Binding-site contacts:
Ligand atom C2 contacts residue GLY219 of chain 1.A at 3.0 Å.
Ligand atom C11 contacts residue CYS194 of chain 1.A at 3.7 Å (hydrophobic).
Ligand atom C6 contacts residue SER217 of chain 1.A at 3.5 Å.
Ligand atom C12 contacts residue SER193 of chain 1.A at 3.5 Å.
Ligand atom C9 contacts residue GLN195 of chain 1.A at 3.7 Å.
Ligand atom C2 contacts residue ARG220 of chain 1.A at 3.8 Å.
Ligand atom C13 contacts residue SER193 of chain 1.A at 3.1 Å.
Ligand atom O2 contacts residue GLY219 of chain 1.A at 3.1 Å (h-bond).
Ligand atom C11 contacts residue GLN195 of chain 1.A at 3.6 Å.
Ligand atom O4 contacts residue GLY196 of chain 1.A at 3.8 Å.
Ligand atom C3 contacts residue LEU92 of chain 1.A at 3.6 Å (hydrophobic).
Ligand atom N3 contacts residue SER217 of chain 1.A at 3.0 Å (h-bond).
Ligand atom N3 contacts residue SER198 of chain 1.A at 2.9 Å (h-bond).
Ligand atom C9 contacts residue GLY196 of chain 1.A at 3.7 Å.
Ligand atom N6 contacts residue GLY229 of chain 1.A at 3.5 Å.
Ligand atom N4 contacts residue SER193 of chain 1.A at 3.5 Å (h-bond).
Ligand atom O3 contacts residue GLN195 of chain 1.A at 3.0 Å (h-bond).
Ligand atom O2 contacts residue GLN195 of chain 1.A at 3.5 Å (h-bond).
Ligand atom C6 contacts residue HIS94 of chain 1.A at 3.5 Å.
Ligand atom C13 contacts residue ASP192 of chain 1.A at 3.5 Å.
Ligand atom C7 contacts residue SER217 of chain 1.A at 3.7 Å.
Ligand atom C9 contacts residue SER198 of chain 1.A at 1.4 Å.
Ligand atom C3 contacts residue GLY219 of chain 1.A at 3.0 Å.
Ligand atom N4 contacts residue GLY221 of chain 1.A at 3.7 Å.
Ligand atom O4 contacts residue HIS46 of chain 1.A at 3.5 Å (h-bond).
Ligand atom N5 contacts residue CYS222 of chain 1.A at 3.7 Å.
Ligand atom C13 contacts residue GLY221 of chain 1.A at 3.8 Å.
Ligand atom N5 contacts residue SER193 of chain 1.A at 3.5 Å (h-bond).
Ligand atom C2 contacts residue GLY221 of chain 1.A at 3.8 Å.
Ligand atom N6 contacts residue ASP192 of chain 1.A at 3.2 Å (salt-bridge).
Ligand atom N5 contacts residue GLY221 of chain 1.A at 2.9 Å (h-bond).
Ligand atom N3 contacts residue HIS46 of chain 1.A at 3.8 Å.
Ligand atom C8 contacts residue GLN195 of chain 1.A at 3.8 Å.
Ligand atom C7 contacts residue GLN195 of chain 1.A at 3.7 Å.
Ligand atom C10 contacts residue SER198 of chain 1.A at 2.9 Å.
Ligand atom N6 contacts residue SER193 of chain 1.A at 2.6 Å (h-bond).
Ligand atom C8 contacts residue SER198 of chain 1.A at 2.4 Å.
Ligand atom N2 contacts residue HIS94 of chain 1.A at 3.5 Å (h-bond).
Ligand atom O4 contacts residue SER198 of chain 1.A at 2.0 Å (h-bond).
Ligand atom N5 contacts residue ASP192 of chain 1.A at 2.9 Å (salt-bridge).

Sequence of chain 1.A:
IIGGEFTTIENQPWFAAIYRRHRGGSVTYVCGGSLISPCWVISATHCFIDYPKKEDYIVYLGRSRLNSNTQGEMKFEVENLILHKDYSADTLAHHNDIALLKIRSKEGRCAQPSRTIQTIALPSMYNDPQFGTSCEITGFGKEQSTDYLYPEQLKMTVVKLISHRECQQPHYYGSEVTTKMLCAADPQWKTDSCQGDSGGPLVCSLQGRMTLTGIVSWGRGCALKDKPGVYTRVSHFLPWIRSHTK

This protein binds this small molecule.
Small molecule (SMILES): [H]/N=C(/N)NCCC[C@@H](C=O)NC(=O)CNC(=O)[C@H]1C=CC(=O)N1